The small molecule below binds the protein below.
Small molecule (SMILES): Cc1cn([C@H]2C[C@H](O[P](=O)(O)OC[C@H]3O[C@@H](n4cnc5c(N)ncnc54)C[C@@H]3O[P](=O)(O)OC[C@H]3O[C@@H](n4cc(C)c(=O)[nH]c4=O)C[C@@H]3O)[C@@H](CO[P](=O)(O)O[C@H]3C[C@H](n4cnc5c(N)ncnc54)O[C@@H]3COP(=O)=O)O2)c(=O)[nH]c1=O

Sequence of chain 1.A:
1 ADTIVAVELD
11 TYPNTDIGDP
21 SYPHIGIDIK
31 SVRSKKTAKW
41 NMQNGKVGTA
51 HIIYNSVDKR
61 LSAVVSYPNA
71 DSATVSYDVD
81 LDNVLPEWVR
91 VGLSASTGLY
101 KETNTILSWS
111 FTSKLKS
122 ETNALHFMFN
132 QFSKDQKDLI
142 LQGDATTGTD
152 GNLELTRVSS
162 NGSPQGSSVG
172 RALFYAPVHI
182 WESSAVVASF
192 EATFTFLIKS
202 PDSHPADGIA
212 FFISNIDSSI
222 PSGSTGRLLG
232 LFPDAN

Binding-site contacts:
Ligand atom OP2 contacts residue TYR22 of chain 1.A at 4.1 Å.
Ligand atom OP2 contacts residue PRO23 of chain 1.A at 4.2 Å.
Ligand atom P contacts residue PRO23 of chain 1.A at 4.0 Å.
Ligand atom OP1 contacts residue PRO23 of chain 1.A at 3.4 Å.
Ligand atom N9 contacts residue SQ01 of chain 1.K at 3.8 Å.
Ligand atom P contacts residue SQ01 of chain 1.K at 1.6 Å.
Ligand atom N7 contacts residue SQ01 of chain 1.K at 3.4 Å.
Ligand atom N6 contacts residue SQ01 of chain 1.K at 3.4 Å.
Ligand atom C4 contacts residue SQ01 of chain 1.K at 3.8 Å.
Ligand atom C6 contacts residue SQ01 of chain 1.K at 3.4 Å.
Ligand atom OP1 contacts residue SQ01 of chain 1.K at 2.2 Å (h-bond).
Ligand atom O5' contacts residue SQ01 of chain 1.K at 2.9 Å (h-bond).
Ligand atom C5 contacts residue SQ01 of chain 1.K at 3.5 Å.
Ligand atom C8 contacts residue SQ01 of chain 1.K at 3.6 Å.
Ligand atom C5' contacts residue SQ01 of chain 1.K at 3.5 Å.
Ligand atom N1 contacts residue SQ01 of chain 1.K at 3.8 Å.
Ligand atom OP2 contacts residue SER21 of chain 1.A at 3.4 Å (h-bond).
Ligand atom O4' contacts residue SQ01 of chain 1.K at 3.8 Å.
Ligand atom OP2 contacts residue SQ01 of chain 1.K at 2.2 Å (h-bond).